Binding-site contacts:
Ligand atom C1 contacts residue ASP240 of chain 1.A at 3.6 Å.
Ligand atom O2 contacts residue HIS194 of chain 1.A at 3.4 Å.
Ligand atom O3 contacts residue TRP512 of chain 1.A at 2.9 Å (h-bond).
Ligand atom C4 contacts residue TRP512 of chain 1.A at 3.7 Å (hydrophobic).
Ligand atom O4 contacts residue TRP512 of chain 1.A at 3.7 Å.
Ligand atom O4 contacts residue TRP504 of chain 1.A at 3.2 Å (h-bond).
Ligand atom O5 contacts residue GLU455 of chain 1.A at 3.5 Å (salt-bridge).
Ligand atom O2 contacts residue GLU455 of chain 1.A at 2.7 Å (salt-bridge).
Ligand atom C3 contacts residue TRP504 of chain 1.A at 3.6 Å (hydrophobic).
Ligand atom C2 contacts residue ASP240 of chain 1.A at 3.0 Å.
Ligand atom C1 contacts residue CCN1 of chain 1.C at 2.5 Å.
Ligand atom O5 contacts residue TYR382 of chain 1.A at 3.0 Å (h-bond).
Ligand atom C5 contacts residue TYR382 of chain 1.A at 3.3 Å (hydrophobic).
Ligand atom O4 contacts residue GLU511 of chain 1.A at 2.7 Å (salt-bridge).
Ligand atom O1 contacts residue IPH1 of chain 1.D at 2.5 Å.
Ligand atom C5 contacts residue TRP504 of chain 1.A at 3.6 Å (hydrophobic).
Ligand atom O4 contacts residue GLN90 of chain 1.A at 2.8 Å (h-bond).
Ligand atom C3 contacts residue GLN90 of chain 1.A at 3.7 Å.
Ligand atom C2 contacts residue GLU455 of chain 1.A at 3.5 Å.
Ligand atom O3 contacts residue GLN90 of chain 1.A at 2.6 Å (h-bond).
Ligand atom O3 contacts residue HIS194 of chain 1.A at 3.0 Å (h-bond).
Ligand atom C6 contacts residue TRP504 of chain 1.A at 3.8 Å (hydrophobic).
Ligand atom O6 contacts residue CCN1 of chain 1.C at 3.1 Å.
Ligand atom O6 contacts residue IPH1 of chain 1.D at 3.4 Å.
Ligand atom C6 contacts residue GLU511 of chain 1.A at 3.5 Å.
Ligand atom C1 contacts residue IPH1 of chain 1.D at 3.8 Å.
Ligand atom O6 contacts residue TRP427 of chain 1.A at 3.5 Å.
Ligand atom C2 contacts residue CCN1 of chain 1.C at 3.8 Å.
Ligand atom C3 contacts residue TRP512 of chain 1.A at 3.8 Å (hydrophobic).
Ligand atom O3 contacts residue TRP504 of chain 1.A at 3.7 Å.
Ligand atom O1 contacts residue CCN1 of chain 1.C at 1.4 Å.
Ligand atom C6 contacts residue PHE520 of chain 1.A at 3.6 Å (hydrophobic).
Ligand atom O6 contacts residue GLU511 of chain 1.A at 2.7 Å (salt-bridge).
Ligand atom O6 contacts residue PHE520 of chain 1.A at 3.8 Å.
Ligand atom O2 contacts residue ASN239 of chain 1.A at 3.4 Å (h-bond).
Ligand atom O2 contacts residue ASP240 of chain 1.A at 2.3 Å (salt-bridge).
Ligand atom O5 contacts residue CCN1 of chain 1.C at 2.8 Å.
Ligand atom C1 contacts residue GLU455 of chain 1.A at 3.6 Å.
Ligand atom C5 contacts residue CCN1 of chain 1.C at 3.6 Å.
Ligand atom C4 contacts residue GLU511 of chain 1.A at 3.6 Å.

A protein and the small-molecule ligand that binds it are described below.
Small molecule (SMILES): OC[C@H]1O[C@@H](O)[C@H](O)[C@@H](O)[C@@H]1O

Sequence of chain 1.A:
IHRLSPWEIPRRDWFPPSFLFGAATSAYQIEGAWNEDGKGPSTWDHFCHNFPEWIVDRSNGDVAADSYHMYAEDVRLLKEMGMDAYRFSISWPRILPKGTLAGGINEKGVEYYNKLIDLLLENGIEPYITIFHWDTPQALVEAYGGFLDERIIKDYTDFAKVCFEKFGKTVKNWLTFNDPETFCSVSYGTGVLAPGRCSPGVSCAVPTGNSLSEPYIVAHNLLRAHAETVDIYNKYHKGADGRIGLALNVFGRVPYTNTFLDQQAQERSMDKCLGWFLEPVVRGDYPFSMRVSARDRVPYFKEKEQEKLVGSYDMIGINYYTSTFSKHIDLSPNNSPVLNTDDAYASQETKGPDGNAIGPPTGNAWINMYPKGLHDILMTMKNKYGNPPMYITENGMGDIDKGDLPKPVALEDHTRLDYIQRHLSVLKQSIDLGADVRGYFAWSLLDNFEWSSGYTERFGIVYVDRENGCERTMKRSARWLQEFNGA